Binding-site contacts:
Ligand atom CA contacts residue ASN145 of chain 1.H at 4.1 Å.
Ligand atom O2 contacts residue LYS28 of chain 1.G at 2.8 Å (salt-bridge).
Ligand atom CA contacts residue HIS190 of chain 1.H at 3.9 Å.
Ligand atom CB contacts residue GLN152 of chain 1.H at 3.9 Å.
Ligand atom O1 contacts residue TRP449 of chain 1.G at 3.3 Å (h-bond).
Ligand atom O2 contacts residue GLN152 of chain 1.H at 4.2 Å.
Ligand atom O2 contacts residue FE1 of chain 1.DA at 2.1 Å.
Ligand atom O3 contacts residue TYR110 of chain 1.H at 4.2 Å.
Ligand atom CA contacts residue TYR108 of chain 1.H at 3.9 Å (hydrophobic).
Ligand atom O4 contacts residue LYS28 of chain 1.G at 4.0 Å.
Ligand atom O4 contacts residue HIS148 of chain 1.H at 4.0 Å.
Ligand atom O1 contacts residue LYS28 of chain 1.G at 2.6 Å (salt-bridge).
Ligand atom P contacts residue ARG102 of chain 1.H at 4.2 Å.
Ligand atom CB contacts residue ILE126 of chain 1.H at 3.6 Å (hydrophobic).
Ligand atom O4 contacts residue PHE192 of chain 1.H at 4.0 Å.
Ligand atom CA contacts residue PHE192 of chain 1.H at 3.9 Å (hydrophobic).
Ligand atom O4 contacts residue GLN152 of chain 1.H at 2.8 Å (h-bond).
Ligand atom O3 contacts residue ARG102 of chain 1.H at 2.9 Å (salt-bridge).
Ligand atom P contacts residue LYS28 of chain 1.G at 3.3 Å.
Ligand atom O2 contacts residue HIS190 of chain 1.H at 3.2 Å (h-bond).
Ligand atom O1 contacts residue FE1 of chain 1.DA at 4.1 Å.
Ligand atom CB contacts residue ILE204 of chain 1.H at 4.2 Å (hydrophobic).
Ligand atom O4 contacts residue HIS190 of chain 1.H at 3.5 Å (h-bond).
Ligand atom P contacts residue ASN145 of chain 1.H at 3.5 Å.
Ligand atom CB contacts residue PHE192 of chain 1.H at 3.6 Å (hydrophobic).
Ligand atom O1 contacts residue TYR110 of chain 1.H at 2.9 Å (h-bond).
Ligand atom O2 contacts residue ASN145 of chain 1.H at 3.2 Å (h-bond).
Ligand atom P contacts residue TRP449 of chain 1.G at 3.7 Å.
Ligand atom O3 contacts residue TRP449 of chain 1.G at 3.2 Å (h-bond).
Ligand atom P contacts residue FE1 of chain 1.DA at 3.1 Å.
Ligand atom CA contacts residue FE1 of chain 1.DA at 3.3 Å.
Ligand atom P contacts residue TYR110 of chain 1.H at 4.0 Å.
Ligand atom CB contacts residue FE1 of chain 1.DA at 3.1 Å.
Ligand atom P contacts residue HIS190 of chain 1.H at 4.2 Å.
Ligand atom O3 contacts residue TYR108 of chain 1.H at 4.3 Å.
Ligand atom CB contacts residue HIS190 of chain 1.H at 4.2 Å.
Ligand atom O4 contacts residue FE1 of chain 1.DA at 1.9 Å.
Ligand atom O3 contacts residue ASN145 of chain 1.H at 2.8 Å (h-bond).
Ligand atom O2 contacts residue TRP449 of chain 1.G at 3.9 Å.
Ligand atom O2 contacts residue HIS148 of chain 1.H at 3.0 Å.

This protein binds this small molecule.
Small molecule (SMILES): O=P(O)(O)CCO

Sequence of chain 1.H:
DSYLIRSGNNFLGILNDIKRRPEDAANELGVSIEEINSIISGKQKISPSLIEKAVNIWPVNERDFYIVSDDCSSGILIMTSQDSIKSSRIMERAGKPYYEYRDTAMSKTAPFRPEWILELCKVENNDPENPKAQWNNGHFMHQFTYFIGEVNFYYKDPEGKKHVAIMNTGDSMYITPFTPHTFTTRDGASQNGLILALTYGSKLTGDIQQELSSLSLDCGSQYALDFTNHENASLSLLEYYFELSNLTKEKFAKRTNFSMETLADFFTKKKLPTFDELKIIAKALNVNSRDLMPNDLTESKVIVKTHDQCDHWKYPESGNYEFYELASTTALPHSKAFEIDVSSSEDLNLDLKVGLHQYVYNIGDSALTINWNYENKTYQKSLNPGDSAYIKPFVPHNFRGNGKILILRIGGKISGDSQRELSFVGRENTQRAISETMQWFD

Sequence of chain 1.G:
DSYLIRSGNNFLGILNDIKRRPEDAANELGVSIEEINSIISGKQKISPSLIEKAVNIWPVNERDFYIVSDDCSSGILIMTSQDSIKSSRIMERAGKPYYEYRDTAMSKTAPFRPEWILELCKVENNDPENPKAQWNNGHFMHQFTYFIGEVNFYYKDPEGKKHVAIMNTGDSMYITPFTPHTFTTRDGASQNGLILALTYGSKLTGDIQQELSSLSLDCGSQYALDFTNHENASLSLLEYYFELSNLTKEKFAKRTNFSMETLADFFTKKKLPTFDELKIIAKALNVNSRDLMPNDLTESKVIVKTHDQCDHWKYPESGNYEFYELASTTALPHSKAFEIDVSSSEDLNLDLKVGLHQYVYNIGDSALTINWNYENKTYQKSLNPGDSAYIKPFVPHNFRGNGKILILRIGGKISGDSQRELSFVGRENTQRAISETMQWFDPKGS